Binding-site contacts:
Ligand atom C27 contacts residue ILE150 of chain 1.A at 3.4 Å (hydrophobic).
Ligand atom C76 contacts residue PRO53 of chain 1.A at 3.8 Å (hydrophobic).
Ligand atom C39 contacts residue ILE153 of chain 1.A at 3.5 Å (hydrophobic).
Ligand atom C48 contacts residue PRO155 of chain 1.A at 3.8 Å (hydrophobic).
Ligand atom C72 contacts residue PRO53 of chain 1.A at 3.6 Å (hydrophobic).
Ligand atom N44 contacts residue PRO152 of chain 1.A at 2.8 Å (h-bond).
Ligand atom O54 contacts residue GLY79 of chain 1.A at 3.8 Å.
Ligand atom N41 contacts residue PRO152 of chain 1.A at 3.5 Å (h-bond).
Ligand atom C52 contacts residue GLN80 of chain 1.A at 3.7 Å.
Ligand atom C69 contacts residue PRO53 of chain 1.A at 3.8 Å (hydrophobic).
Ligand atom C52 contacts residue GLY79 of chain 1.A at 3.4 Å.
Ligand atom O77 contacts residue PRO53 of chain 1.A at 3.8 Å.
Ligand atom C56 contacts residue TYR48 of chain 1.A at 3.7 Å (hydrophobic).
Ligand atom C46 contacts residue PRO152 of chain 1.A at 3.7 Å (hydrophobic).
Ligand atom C65 contacts residue PRO53 of chain 1.A at 3.7 Å (hydrophobic).
Ligand atom C43 contacts residue ASP151 of chain 1.A at 3.8 Å.
Ligand atom O32 contacts residue ILE150 of chain 1.A at 3.5 Å.
Ligand atom C48 contacts residue PRO152 of chain 1.A at 3.8 Å (hydrophobic).
Ligand atom C37 contacts residue ILE153 of chain 1.A at 3.7 Å (hydrophobic).
Ligand atom C43 contacts residue PRO152 of chain 1.A at 3.7 Å (hydrophobic).
Ligand atom C43 contacts residue TYR48 of chain 1.A at 3.8 Å (hydrophobic).
Ligand atom C68 contacts residue PRO53 of chain 1.A at 3.4 Å (hydrophobic).
Ligand atom O64 contacts residue VAL52 of chain 1.A at 3.4 Å.
Ligand atom C52 contacts residue PRO81 of chain 1.A at 3.7 Å (hydrophobic).
Ligand atom C50 contacts residue GLN80 of chain 1.A at 3.4 Å.
Ligand atom C27 contacts residue TRP140 of chain 1.A at 3.7 Å (hydrophobic).
Ligand atom N53 contacts residue TYR48 of chain 1.A at 3.0 Å (h-bond).
Ligand atom C70 contacts residue GLN51 of chain 1.A at 3.4 Å.
Ligand atom C37 contacts residue ASP151 of chain 1.A at 3.3 Å.
Ligand atom C42 contacts residue TYR48 of chain 1.A at 3.6 Å (hydrophobic).
Ligand atom C39 contacts residue ASP151 of chain 1.A at 3.5 Å.
Ligand atom C47 contacts residue TYR48 of chain 1.A at 3.3 Å (hydrophobic).
Ligand atom C66 contacts residue PRO53 of chain 1.A at 3.5 Å (hydrophobic).
Ligand atom N41 contacts residue ASP151 of chain 1.A at 3.0 Å (salt-bridge).
Ligand atom O45 contacts residue TYR48 of chain 1.A at 2.6 Å (h-bond).
Ligand atom C67 contacts residue GLN51 of chain 1.A at 3.8 Å.
Ligand atom C14 contacts residue TYR146 of chain 1.A at 3.5 Å (hydrophobic).
Ligand atom N41 contacts residue ILE153 of chain 1.A at 3.5 Å.
Ligand atom C50 contacts residue PRO81 of chain 1.A at 3.4 Å (hydrophobic).
Ligand atom N44 contacts residue ILE153 of chain 1.A at 3.5 Å.

Sequence of chain 1.A:
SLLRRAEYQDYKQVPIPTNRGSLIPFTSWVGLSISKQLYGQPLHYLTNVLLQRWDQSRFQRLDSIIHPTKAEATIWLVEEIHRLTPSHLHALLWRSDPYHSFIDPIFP

This small molecule binds to this protein.
Small molecule (SMILES): Cc1ccc(C(=O)Nc2ccc(S(=O)(=O)O)c3cc(S(=O)(=O)O)cc(S(=O)(=O)O)c23)cc1NC(=O)c1cccc(NC(=O)Nc2cccc(C(=O)Nc3cc(C(=O)Nc4ccc(S(=O)(=O)O)c5cc(S(=O)(=O)O)cc(S(=O)(=O)O)c45)ccc3C)c2)c1